Sequence of chain 1.A:
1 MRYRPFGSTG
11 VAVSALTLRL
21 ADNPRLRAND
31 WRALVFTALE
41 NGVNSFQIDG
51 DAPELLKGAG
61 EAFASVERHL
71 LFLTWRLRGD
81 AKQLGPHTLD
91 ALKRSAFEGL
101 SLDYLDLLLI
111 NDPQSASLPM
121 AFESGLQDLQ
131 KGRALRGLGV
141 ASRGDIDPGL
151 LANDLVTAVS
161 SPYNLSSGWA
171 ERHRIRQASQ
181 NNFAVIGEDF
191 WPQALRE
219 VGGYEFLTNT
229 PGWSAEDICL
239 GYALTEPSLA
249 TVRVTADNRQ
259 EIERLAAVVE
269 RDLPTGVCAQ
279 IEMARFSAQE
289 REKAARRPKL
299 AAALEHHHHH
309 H

Binding-site contacts:
Ligand atom C6 contacts residue ARG143 of chain 1.A at 3.4 Å.
Ligand atom C2' contacts residue SER142 of chain 1.A at 3.8 Å.
Ligand atom O2' contacts residue SER142 of chain 1.A at 2.9 Å.
Ligand atom O2A contacts residue ASN111 of chain 1.A at 3.0 Å (h-bond).
Ligand atom O2A contacts residue GLY79 of chain 1.A at 3.8 Å.
Ligand atom N2 contacts residue ALA141 of chain 1.A at 3.9 Å.
Ligand atom N2 contacts residue GLU188 of chain 1.A at 2.7 Å (salt-bridge).
Ligand atom N3 contacts residue ALA141 of chain 1.A at 3.6 Å.
Ligand atom N1 contacts residue ARG143 of chain 1.A at 3.8 Å.
Ligand atom O4' contacts residue ASN111 of chain 1.A at 3.9 Å.
Ligand atom N2 contacts residue PRO162 of chain 1.A at 3.9 Å.
Ligand atom N1 contacts residue GLU188 of chain 1.A at 3.1 Å (salt-bridge).
Ligand atom N7 contacts residue ARG143 of chain 1.A at 3.7 Å.
Ligand atom O6 contacts residue ARG76 of chain 1.A at 3.7 Å.
Ligand atom N7 contacts residue ARG76 of chain 1.A at 3.9 Å.
Ligand atom N2 contacts residue SER142 of chain 1.A at 3.5 Å (h-bond).
Ligand atom O6 contacts residue ARG78 of chain 1.A at 3.1 Å (salt-bridge).
Ligand atom N3 contacts residue SER142 of chain 1.A at 3.3 Å (h-bond).
Ligand atom C2 contacts residue ARG143 of chain 1.A at 3.8 Å.
Ligand atom C4' contacts residue ASP112 of chain 1.A at 3.7 Å.
Ligand atom O2' contacts residue ARG143 of chain 1.A at 2.7 Å (salt-bridge).
Ligand atom C6 contacts residue ARG76 of chain 1.A at 3.6 Å.
Ligand atom O3' contacts residue GLN114 of chain 1.A at 3.6 Å.
Ligand atom C1' contacts residue ALA141 of chain 1.A at 3.7 Å (hydrophobic).
Ligand atom C2 contacts residue GLU188 of chain 1.A at 3.3 Å.
Ligand atom C2 contacts residue SER142 of chain 1.A at 3.8 Å.
Ligand atom O1D contacts residue GLN114 of chain 1.A at 3.7 Å.
Ligand atom C5 contacts residue ARG76 of chain 1.A at 3.6 Å.
Ligand atom O1C contacts residue ARG143 of chain 1.A at 3.0 Å.
Ligand atom O6 contacts residue ARG143 of chain 1.A at 3.9 Å.
Ligand atom C2 contacts residue ALA141 of chain 1.A at 3.8 Å (hydrophobic).
Ligand atom C5 contacts residue ARG143 of chain 1.A at 3.2 Å.
Ligand atom C2' contacts residue ARG143 of chain 1.A at 3.6 Å.
Ligand atom N7 contacts residue ASN111 of chain 1.A at 3.5 Å (h-bond).
Ligand atom O4' contacts residue ASP112 of chain 1.A at 3.5 Å (salt-bridge).
Ligand atom C5' contacts residue GLN114 of chain 1.A at 3.9 Å.
Ligand atom C4 contacts residue ARG143 of chain 1.A at 3.6 Å.
Ligand atom C6 contacts residue ARG78 of chain 1.A at 3.8 Å.
Ligand atom C8 contacts residue ASN111 of chain 1.A at 3.3 Å.
Ligand atom N7 contacts residue ARG78 of chain 1.A at 3.8 Å.

A small-molecule ligand and the protein it binds are described below.
Small molecule (SMILES): Nc1nc2c(ncn2[C@@H]2O[C@H](CO[P](=O)(O)OP(=O)(O)O)[C@@H](O[P](=O)(O)OP(=O)(O)O)[C@H]2O)c(=O)[nH]1